Binding-site contacts:
Ligand atom C4 contacts residue LEU106 of chain 11.A at 3.3 Å (hydrophobic).
Ligand atom C2A contacts residue PHE186 of chain 11.A at 3.3 Å (hydrophobic).
Ligand atom F3 contacts residue VAL176 of chain 11.A at 3.6 Å.
Ligand atom F3 contacts residue PRO174 of chain 11.A at 3.1 Å.
Ligand atom C3C contacts residue TYR128 of chain 11.A at 3.1 Å (hydrophobic).
Ligand atom F3 contacts residue TYR152 of chain 11.A at 3.6 Å.
Ligand atom F1 contacts residue MET224 of chain 11.A at 3.7 Å.
Ligand atom CM4 contacts residue ALA150 of chain 11.A at 3.7 Å (hydrophobic).
Ligand atom N3A contacts residue PHE186 of chain 11.A at 3.1 Å.
Ligand atom CM2 contacts residue MET224 of chain 11.A at 3.5 Å (hydrophobic).
Ligand atom F3 contacts residue ALA150 of chain 11.A at 3.0 Å.
Ligand atom O1A contacts residue ALA24 of chain 11.C at 3.4 Å.
Ligand atom N1A contacts residue PHE186 of chain 11.A at 3.5 Å.
Ligand atom CM6 contacts residue VAL191 of chain 11.A at 3.7 Å (hydrophobic).
Ligand atom F1 contacts residue PHE186 of chain 11.A at 3.3 Å.
Ligand atom C3A contacts residue PHE186 of chain 11.A at 3.1 Å (hydrophobic).
Ligand atom C2A contacts residue TYR152 of chain 11.A at 3.5 Å (hydrophobic).
Ligand atom C5B contacts residue TYR152 of chain 11.A at 3.4 Å (hydrophobic).
Ligand atom C3B contacts residue MET224 of chain 11.A at 3.6 Å (hydrophobic).
Ligand atom C3 contacts residue LEU106 of chain 11.A at 3.4 Å (hydrophobic).
Ligand atom F3 contacts residue SER175 of chain 11.A at 2.8 Å.
Ligand atom C1C contacts residue TYR197 of chain 11.A at 3.7 Å (hydrophobic).
Ligand atom O1A contacts residue PRO174 of chain 11.A at 3.4 Å.
Ligand atom O1A contacts residue PHE186 of chain 11.A at 3.4 Å.
Ligand atom C1C contacts residue TYR128 of chain 11.A at 3.3 Å (hydrophobic).
Ligand atom C2C contacts residue TYR128 of chain 11.A at 3.2 Å (hydrophobic).
Ligand atom CM6 contacts residue TYR152 of chain 11.A at 3.4 Å (hydrophobic).
Ligand atom O1 contacts residue MET221 of chain 11.A at 3.7 Å.
Ligand atom F2 contacts residue PHE186 of chain 11.A at 3.1 Å.
Ligand atom N1A contacts residue PRO174 of chain 11.A at 3.5 Å.
Ligand atom C4 contacts residue TYR197 of chain 11.A at 3.7 Å (hydrophobic).
Ligand atom C4B contacts residue TYR152 of chain 11.A at 3.6 Å (hydrophobic).
Ligand atom F2 contacts residue VAL176 of chain 11.A at 2.7 Å.
Ligand atom N3A contacts residue TYR152 of chain 11.A at 3.5 Å.
Ligand atom N1A contacts residue ALA24 of chain 11.C at 3.3 Å.
Ligand atom CM2 contacts residue TYR128 of chain 11.A at 3.4 Å (hydrophobic).
Ligand atom CM4 contacts residue PHE186 of chain 11.A at 3.5 Å (hydrophobic).
Ligand atom CM3 contacts residue ASN219 of chain 11.A at 3.5 Å.
Ligand atom C6B contacts residue TYR152 of chain 11.A at 3.6 Å (hydrophobic).
Ligand atom CM4 contacts residue VAL176 of chain 11.A at 3.7 Å (hydrophobic).

Sequence of chain 12.C:
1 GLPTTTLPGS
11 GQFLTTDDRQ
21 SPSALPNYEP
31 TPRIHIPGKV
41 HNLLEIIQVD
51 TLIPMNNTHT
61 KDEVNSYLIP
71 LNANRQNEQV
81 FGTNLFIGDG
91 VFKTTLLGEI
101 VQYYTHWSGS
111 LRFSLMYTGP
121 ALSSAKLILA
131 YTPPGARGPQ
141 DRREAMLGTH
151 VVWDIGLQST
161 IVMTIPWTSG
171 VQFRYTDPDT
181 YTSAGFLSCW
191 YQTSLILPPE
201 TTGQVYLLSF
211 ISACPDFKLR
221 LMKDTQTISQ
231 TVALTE

Sequence of chain 11.C:
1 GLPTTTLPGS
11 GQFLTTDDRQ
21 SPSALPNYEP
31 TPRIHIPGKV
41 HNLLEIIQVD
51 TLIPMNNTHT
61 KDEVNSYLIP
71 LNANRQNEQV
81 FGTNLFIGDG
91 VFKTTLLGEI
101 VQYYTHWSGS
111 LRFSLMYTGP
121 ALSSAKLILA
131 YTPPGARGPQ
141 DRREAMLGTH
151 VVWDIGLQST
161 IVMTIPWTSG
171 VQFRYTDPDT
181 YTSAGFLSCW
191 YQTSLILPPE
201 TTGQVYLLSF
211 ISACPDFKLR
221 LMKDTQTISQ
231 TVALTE

Sequence of chain 11.A:
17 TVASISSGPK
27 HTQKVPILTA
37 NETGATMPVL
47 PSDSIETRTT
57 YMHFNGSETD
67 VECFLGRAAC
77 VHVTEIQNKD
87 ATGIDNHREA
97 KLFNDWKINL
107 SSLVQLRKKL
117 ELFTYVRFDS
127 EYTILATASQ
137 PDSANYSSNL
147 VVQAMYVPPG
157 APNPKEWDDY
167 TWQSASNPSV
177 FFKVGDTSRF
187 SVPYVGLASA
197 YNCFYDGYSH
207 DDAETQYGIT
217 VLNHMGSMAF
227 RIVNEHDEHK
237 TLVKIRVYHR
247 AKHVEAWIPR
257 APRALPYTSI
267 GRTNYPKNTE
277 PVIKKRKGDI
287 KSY

The small molecule below binds the protein below.
Small molecule (SMILES): Cc1cc(CCCOc2c(C)cc(-c3noc(C(F)(F)F)n3)cc2C)on1